Sequence of chain 1.A:
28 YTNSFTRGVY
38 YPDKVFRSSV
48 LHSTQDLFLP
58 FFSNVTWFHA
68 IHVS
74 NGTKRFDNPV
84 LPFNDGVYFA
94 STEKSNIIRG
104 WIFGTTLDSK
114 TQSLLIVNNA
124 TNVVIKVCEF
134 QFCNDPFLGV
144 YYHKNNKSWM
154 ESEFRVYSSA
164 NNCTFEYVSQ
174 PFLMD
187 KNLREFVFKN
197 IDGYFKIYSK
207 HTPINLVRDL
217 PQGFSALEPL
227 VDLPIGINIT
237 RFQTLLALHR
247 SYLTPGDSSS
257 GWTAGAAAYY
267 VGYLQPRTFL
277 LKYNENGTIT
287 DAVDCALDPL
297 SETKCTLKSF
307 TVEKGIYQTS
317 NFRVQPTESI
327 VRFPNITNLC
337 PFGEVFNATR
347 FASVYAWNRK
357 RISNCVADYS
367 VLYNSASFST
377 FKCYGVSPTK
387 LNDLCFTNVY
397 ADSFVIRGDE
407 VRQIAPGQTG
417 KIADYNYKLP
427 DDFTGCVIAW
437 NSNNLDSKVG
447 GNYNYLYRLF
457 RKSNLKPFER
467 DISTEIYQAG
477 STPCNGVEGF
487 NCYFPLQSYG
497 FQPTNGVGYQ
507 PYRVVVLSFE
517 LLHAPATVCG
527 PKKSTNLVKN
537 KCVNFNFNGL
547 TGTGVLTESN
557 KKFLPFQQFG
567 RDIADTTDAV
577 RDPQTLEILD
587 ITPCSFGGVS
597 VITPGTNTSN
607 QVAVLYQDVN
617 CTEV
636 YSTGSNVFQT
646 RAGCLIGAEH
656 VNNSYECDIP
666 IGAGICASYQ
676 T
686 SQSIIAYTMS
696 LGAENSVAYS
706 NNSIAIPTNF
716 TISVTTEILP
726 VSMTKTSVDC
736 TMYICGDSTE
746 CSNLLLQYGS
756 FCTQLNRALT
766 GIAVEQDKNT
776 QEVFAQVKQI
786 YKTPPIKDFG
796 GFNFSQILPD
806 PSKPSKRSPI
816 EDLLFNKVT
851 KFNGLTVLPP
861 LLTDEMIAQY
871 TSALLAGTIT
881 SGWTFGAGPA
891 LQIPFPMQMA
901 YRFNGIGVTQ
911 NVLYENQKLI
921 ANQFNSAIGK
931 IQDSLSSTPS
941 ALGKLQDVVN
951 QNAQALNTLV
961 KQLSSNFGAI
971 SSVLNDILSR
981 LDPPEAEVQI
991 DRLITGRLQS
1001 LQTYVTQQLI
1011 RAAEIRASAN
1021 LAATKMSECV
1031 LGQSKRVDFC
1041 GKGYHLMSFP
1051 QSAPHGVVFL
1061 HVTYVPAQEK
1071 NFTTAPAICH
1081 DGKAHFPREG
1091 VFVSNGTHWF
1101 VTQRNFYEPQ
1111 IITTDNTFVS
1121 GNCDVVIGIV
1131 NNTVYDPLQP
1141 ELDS

The small molecule below binds the protein below.
Small molecule (SMILES): CC(=O)N[C@@H]1[C@@H](O)[C@H](O)[C@@H](CO)O[C@H]1O

Binding-site contacts:
Ligand atom C1 contacts residue GLN115 of chain 1.A at 3.6 Å.
Ligand atom O5 contacts residue GLN115 of chain 1.A at 2.9 Å (h-bond).
Ligand atom C2 contacts residue ASN165 of chain 1.A at 2.5 Å.
Ligand atom C4 contacts residue ASN165 of chain 1.A at 4.2 Å.
Ligand atom C5 contacts residue ASN165 of chain 1.A at 3.7 Å.
Ligand atom C8 contacts residue ASN165 of chain 1.A at 3.8 Å.
Ligand atom C6 contacts residue GLN115 of chain 1.A at 3.9 Å.
Ligand atom C3 contacts residue ASN165 of chain 1.A at 3.8 Å.
Ligand atom O6 contacts residue GLN115 of chain 1.A at 4.2 Å.
Ligand atom C7 contacts residue ASN165 of chain 1.A at 3.5 Å.
Ligand atom C5 contacts residue GLN115 of chain 1.A at 4.0 Å.
Ligand atom O7 contacts residue ASN165 of chain 1.A at 4.4 Å.
Ligand atom O5 contacts residue ASN165 of chain 1.A at 2.4 Å (h-bond).
Ligand atom N2 contacts residue ASN165 of chain 1.A at 2.9 Å (h-bond).
Ligand atom C1 contacts residue ASN165 of chain 1.A at 1.4 Å.
Ligand atom C8 contacts residue GLU132 of chain 1.A at 4.5 Å.